Sequence of chain 1.A:
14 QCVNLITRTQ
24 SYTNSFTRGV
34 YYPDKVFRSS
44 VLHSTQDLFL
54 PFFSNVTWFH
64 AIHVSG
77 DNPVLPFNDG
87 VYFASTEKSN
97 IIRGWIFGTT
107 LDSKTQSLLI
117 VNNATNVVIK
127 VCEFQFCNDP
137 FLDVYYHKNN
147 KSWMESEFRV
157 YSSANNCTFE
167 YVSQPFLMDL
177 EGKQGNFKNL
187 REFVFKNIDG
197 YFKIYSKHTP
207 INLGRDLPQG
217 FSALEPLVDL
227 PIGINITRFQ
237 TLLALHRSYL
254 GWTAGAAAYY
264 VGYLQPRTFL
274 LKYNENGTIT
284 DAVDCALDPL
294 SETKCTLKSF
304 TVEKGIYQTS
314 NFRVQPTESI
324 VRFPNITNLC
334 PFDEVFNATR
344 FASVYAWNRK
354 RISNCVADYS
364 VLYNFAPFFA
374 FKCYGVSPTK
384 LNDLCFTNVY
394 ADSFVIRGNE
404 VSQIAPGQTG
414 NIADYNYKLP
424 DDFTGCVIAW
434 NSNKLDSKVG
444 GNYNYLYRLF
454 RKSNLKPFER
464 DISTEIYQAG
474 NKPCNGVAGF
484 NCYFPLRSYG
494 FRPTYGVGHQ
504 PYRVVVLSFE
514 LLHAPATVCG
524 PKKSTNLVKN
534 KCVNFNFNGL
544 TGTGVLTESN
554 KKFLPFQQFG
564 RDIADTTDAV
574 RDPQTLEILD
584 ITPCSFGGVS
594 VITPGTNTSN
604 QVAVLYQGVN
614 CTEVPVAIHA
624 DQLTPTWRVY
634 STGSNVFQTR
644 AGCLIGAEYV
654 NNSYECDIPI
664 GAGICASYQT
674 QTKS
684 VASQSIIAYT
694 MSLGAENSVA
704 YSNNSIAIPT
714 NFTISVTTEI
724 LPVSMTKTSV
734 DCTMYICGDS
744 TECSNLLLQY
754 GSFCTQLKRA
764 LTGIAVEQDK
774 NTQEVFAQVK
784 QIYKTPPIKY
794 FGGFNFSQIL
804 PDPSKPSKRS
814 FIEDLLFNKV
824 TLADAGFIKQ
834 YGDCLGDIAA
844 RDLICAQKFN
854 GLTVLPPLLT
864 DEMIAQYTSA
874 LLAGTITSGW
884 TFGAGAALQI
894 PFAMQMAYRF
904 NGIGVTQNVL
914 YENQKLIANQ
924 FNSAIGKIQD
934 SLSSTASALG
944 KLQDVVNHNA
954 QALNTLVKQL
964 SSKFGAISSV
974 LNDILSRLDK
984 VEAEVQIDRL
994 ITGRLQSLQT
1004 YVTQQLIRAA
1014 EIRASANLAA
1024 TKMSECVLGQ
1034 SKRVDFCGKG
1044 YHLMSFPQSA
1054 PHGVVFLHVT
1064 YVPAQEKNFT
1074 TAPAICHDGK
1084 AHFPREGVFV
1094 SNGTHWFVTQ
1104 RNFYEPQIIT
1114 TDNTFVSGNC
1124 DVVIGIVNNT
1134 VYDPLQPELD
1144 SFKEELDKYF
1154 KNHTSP

Binding-site contacts:
Ligand atom O5 contacts residue THR601 of chain 1.A at 4.5 Å.
Ligand atom C7 contacts residue ASN600 of chain 1.A at 3.2 Å.
Ligand atom C4 contacts residue ASN600 of chain 1.A at 4.1 Å.
Ligand atom O7 contacts residue ASN600 of chain 1.A at 3.1 Å (h-bond).
Ligand atom C5 contacts residue ASN600 of chain 1.A at 3.6 Å.
Ligand atom N2 contacts residue ASN600 of chain 1.A at 3.0 Å (h-bond).
Ligand atom C2 contacts residue ASN600 of chain 1.A at 2.4 Å.
Ligand atom C3 contacts residue ASN600 of chain 1.A at 3.7 Å.
Ligand atom C1 contacts residue ASN600 of chain 1.A at 1.3 Å.
Ligand atom O5 contacts residue ASN600 of chain 1.A at 2.2 Å (h-bond).

A small-molecule ligand and the protein it binds are described below.
Small molecule (SMILES): CC(=O)N[C@@H]1[C@@H](O)[C@H](O)[C@@H](CO)O[C@H]1O